A protein and the small-molecule ligand that binds it are described below.
Small molecule (SMILES): CC(=O)NCCCC[C@H](N)C(=O)N[C@@H](CO)C(=O)N[C@@H](C)C(=O)N1CCC[C@H]1C(=O)N[C@@H](C)C=O

Sequence of chain 3.C:
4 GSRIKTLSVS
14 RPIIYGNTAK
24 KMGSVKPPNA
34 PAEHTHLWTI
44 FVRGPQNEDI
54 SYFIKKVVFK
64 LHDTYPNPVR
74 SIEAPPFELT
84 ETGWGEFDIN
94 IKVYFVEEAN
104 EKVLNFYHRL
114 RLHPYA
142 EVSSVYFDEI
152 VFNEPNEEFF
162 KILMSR

Binding-site contacts:
Ligand atom OH contacts residue TRP87 of chain 3.C at 2.4 Å (h-bond).
Ligand atom N contacts residue GLU89 of chain 3.C at 3.0 Å (salt-bridge).
Ligand atom N contacts residue HIS116 of chain 3.C at 3.7 Å.
Ligand atom O contacts residue GLY88 of chain 3.C at 3.2 Å.
Ligand atom C contacts residue GLU89 of chain 3.C at 3.6 Å.
Ligand atom C contacts residue GLY88 of chain 3.C at 3.7 Å.
Ligand atom CB contacts residue HIS65 of chain 3.C at 3.6 Å.
Ligand atom CA contacts residue GLU89 of chain 3.C at 3.3 Å.
Ligand atom CH3 contacts residue TYR68 of chain 3.C at 3.3 Å (hydrophobic).
Ligand atom CD contacts residue THR67 of chain 3.C at 3.5 Å.
Ligand atom NZ contacts residue TRP87 of chain 3.C at 3.6 Å (h-bond).
Ligand atom CE contacts residue THR67 of chain 3.C at 3.8 Å.
Ligand atom O contacts residue GLU89 of chain 3.C at 2.7 Å (salt-bridge).
Ligand atom CA contacts residue SO41 of chain 3.J at 3.6 Å.
Ligand atom CG contacts residue TRP87 of chain 3.C at 3.6 Å (hydrophobic).
Ligand atom OH contacts residue GLY86 of chain 3.C at 3.2 Å.
Ligand atom CE contacts residue TRP87 of chain 3.C at 3.7 Å (hydrophobic).
Ligand atom CB contacts residue GLU89 of chain 3.C at 3.8 Å.
Ligand atom CH contacts residue TRP87 of chain 3.C at 3.3 Å (hydrophobic).
Ligand atom CH contacts residue TYR68 of chain 3.C at 3.5 Å (hydrophobic).
Ligand atom NZ contacts residue THR67 of chain 3.C at 3.0 Å (h-bond).
Ligand atom CD contacts residue TRP87 of chain 3.C at 3.3 Å (hydrophobic).
Ligand atom CD contacts residue TRP87 of chain 3.C at 3.8 Å (hydrophobic).
Ligand atom CE contacts residue PHE90 of chain 3.C at 3.8 Å (hydrophobic).
Ligand atom CA contacts residue TRP87 of chain 3.C at 3.5 Å (hydrophobic).
Ligand atom O contacts residue HIS116 of chain 3.C at 3.5 Å.
Ligand atom C contacts residue GLU89 of chain 3.C at 3.8 Å.
Ligand atom CA contacts residue ASP66 of chain 3.A at 3.6 Å.
Ligand atom O contacts residue PRO117 of chain 3.C at 3.4 Å.
Ligand atom CB contacts residue HIS116 of chain 3.C at 3.7 Å.
Ligand atom CD contacts residue HIS65 of chain 3.C at 3.7 Å.
Ligand atom N contacts residue SO41 of chain 3.J at 2.7 Å (h-bond).
Ligand atom N contacts residue ASP66 of chain 3.A at 2.8 Å (salt-bridge).
Ligand atom OH contacts residue GLY88 of chain 3.C at 3.0 Å (h-bond).
Ligand atom CB contacts residue ASP66 of chain 3.A at 3.5 Å.
Ligand atom CE contacts residue GLY88 of chain 3.C at 3.8 Å.
Ligand atom CH3 contacts residue TRP87 of chain 3.C at 3.7 Å (hydrophobic).
Ligand atom CG contacts residue GLU89 of chain 3.C at 3.6 Å.
Ligand atom OH contacts residue TYR68 of chain 3.C at 3.6 Å (h-bond).
Ligand atom CH3 contacts residue HIS37 of chain 3.C at 3.5 Å.

Sequence of chain 3.A:
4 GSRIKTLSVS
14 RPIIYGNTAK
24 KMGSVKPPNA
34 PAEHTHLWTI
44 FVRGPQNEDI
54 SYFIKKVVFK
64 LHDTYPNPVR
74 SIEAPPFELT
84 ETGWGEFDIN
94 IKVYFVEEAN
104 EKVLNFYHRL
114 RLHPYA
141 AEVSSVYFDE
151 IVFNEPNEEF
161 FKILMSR